Sequence of chain 44.B:
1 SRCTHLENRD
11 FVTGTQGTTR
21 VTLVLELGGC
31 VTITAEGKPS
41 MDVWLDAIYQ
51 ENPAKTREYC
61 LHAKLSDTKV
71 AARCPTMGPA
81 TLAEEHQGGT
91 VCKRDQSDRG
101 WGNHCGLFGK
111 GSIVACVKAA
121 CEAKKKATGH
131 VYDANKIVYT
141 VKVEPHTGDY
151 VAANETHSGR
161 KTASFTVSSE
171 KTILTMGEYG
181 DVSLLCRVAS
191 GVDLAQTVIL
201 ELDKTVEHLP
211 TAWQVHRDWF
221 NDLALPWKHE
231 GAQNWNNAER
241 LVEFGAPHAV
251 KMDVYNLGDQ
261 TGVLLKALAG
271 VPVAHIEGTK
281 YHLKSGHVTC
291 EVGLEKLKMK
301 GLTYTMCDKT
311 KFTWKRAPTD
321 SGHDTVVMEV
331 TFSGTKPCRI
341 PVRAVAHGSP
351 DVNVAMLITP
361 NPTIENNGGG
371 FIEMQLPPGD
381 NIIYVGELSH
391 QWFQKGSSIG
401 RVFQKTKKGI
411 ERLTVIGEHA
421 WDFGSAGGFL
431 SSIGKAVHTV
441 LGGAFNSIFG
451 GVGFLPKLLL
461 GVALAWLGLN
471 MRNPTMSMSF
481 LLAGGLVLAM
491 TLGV

A small-molecule ligand and the protein it binds are described below.
Small molecule (SMILES): CC(=O)N[C@H]1[C@H](O[C@H]2[C@H](O)[C@@H](NC(C)=O)CO[C@@H]2CO[C@@H]2O[C@@H](C)[C@@H](O)[C@@H](O)[C@@H]2O)O[C@H](CO)[C@@H](O)[C@@H]1O

Binding-site contacts:
Ligand atom C5 contacts residue ASN154 of chain 44.A at 3.6 Å.
Ligand atom C1 contacts residue ASN154 of chain 44.A at 1.4 Å.
Ligand atom N2 contacts residue ASN154 of chain 44.A at 2.9 Å (h-bond).
Ligand atom C8 contacts residue ASN154 of chain 44.A at 3.7 Å.
Ligand atom C2 contacts residue ASN154 of chain 44.A at 2.4 Å.
Ligand atom O5 contacts residue HIS104 of chain 44.B at 3.1 Å.
Ligand atom O7 contacts residue ASN154 of chain 44.A at 3.4 Å (h-bond).
Ligand atom C4 contacts residue ASN154 of chain 44.A at 4.2 Å.
Ligand atom C7 contacts residue ASN154 of chain 44.A at 3.4 Å.
Ligand atom C5 contacts residue HIS104 of chain 44.B at 3.2 Å.
Ligand atom C4 contacts residue HIS104 of chain 44.B at 4.5 Å.
Ligand atom O5 contacts residue ASN154 of chain 44.A at 2.3 Å (h-bond).
Ligand atom C6 contacts residue HIS104 of chain 44.B at 3.5 Å.
Ligand atom C8 contacts residue HIS104 of chain 44.B at 4.5 Å.
Ligand atom C6 contacts residue VAL250 of chain 44.B at 4.3 Å (hydrophobic).
Ligand atom C1 contacts residue HIS104 of chain 44.B at 3.7 Å.
Ligand atom C3 contacts residue ASN154 of chain 44.A at 3.8 Å.

Sequence of chain 44.A:
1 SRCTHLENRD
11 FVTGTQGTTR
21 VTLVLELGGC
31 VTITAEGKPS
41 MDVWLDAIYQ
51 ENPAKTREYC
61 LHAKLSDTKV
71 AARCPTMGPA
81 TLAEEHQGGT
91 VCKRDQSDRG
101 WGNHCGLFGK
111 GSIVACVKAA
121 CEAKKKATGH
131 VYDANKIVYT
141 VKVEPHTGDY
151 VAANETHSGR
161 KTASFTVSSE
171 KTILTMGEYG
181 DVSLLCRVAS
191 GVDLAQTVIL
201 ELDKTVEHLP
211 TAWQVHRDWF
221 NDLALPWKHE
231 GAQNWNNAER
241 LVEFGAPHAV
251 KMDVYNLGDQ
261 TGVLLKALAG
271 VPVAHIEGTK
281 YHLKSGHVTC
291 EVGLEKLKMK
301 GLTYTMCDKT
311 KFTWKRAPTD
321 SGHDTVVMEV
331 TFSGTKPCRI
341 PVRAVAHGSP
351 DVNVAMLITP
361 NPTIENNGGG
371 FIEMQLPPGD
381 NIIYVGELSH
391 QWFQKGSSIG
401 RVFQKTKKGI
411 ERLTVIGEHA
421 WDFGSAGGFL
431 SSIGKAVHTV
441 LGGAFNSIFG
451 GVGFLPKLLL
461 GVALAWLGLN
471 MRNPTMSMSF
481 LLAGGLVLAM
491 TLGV